Sequence of chain 45.C:
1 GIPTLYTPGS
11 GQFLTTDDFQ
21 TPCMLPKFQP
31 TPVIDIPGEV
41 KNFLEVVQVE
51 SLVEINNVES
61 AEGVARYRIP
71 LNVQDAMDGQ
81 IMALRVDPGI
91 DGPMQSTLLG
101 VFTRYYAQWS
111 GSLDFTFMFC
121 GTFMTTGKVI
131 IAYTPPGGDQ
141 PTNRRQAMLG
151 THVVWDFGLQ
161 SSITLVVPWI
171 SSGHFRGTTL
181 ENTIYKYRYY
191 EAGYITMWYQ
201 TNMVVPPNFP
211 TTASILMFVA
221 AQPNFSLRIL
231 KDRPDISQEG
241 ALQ

Binding-site contacts:
Ligand atom C contacts residue PHE264 of chain 45.A at 3.8 Å (hydrophobic).
Ligand atom CA contacts residue GLN95 of chain 45.C at 4.2 Å.
Ligand atom N contacts residue MET247 of chain 45.A at 3.8 Å.
Ligand atom OXT contacts residue GLN95 of chain 45.C at 2.7 Å (h-bond).
Ligand atom N contacts residue CYS1 of chain 45.E at 1.3 Å.
Ligand atom OXT contacts residue CYS1 of chain 45.E at 2.7 Å (h-bond).
Ligand atom OXT contacts residue ASP235 of chain 45.C at 2.9 Å (salt-bridge).
Ligand atom O contacts residue GLN95 of chain 45.C at 3.3 Å (h-bond).
Ligand atom CA contacts residue CYS265 of chain 45.A at 4.4 Å (hydrophobic).
Ligand atom O contacts residue ASP235 of chain 45.C at 4.5 Å.
Ligand atom O contacts residue MET247 of chain 45.A at 3.4 Å (h-bond).
Ligand atom CA contacts residue PHE264 of chain 45.A at 3.1 Å (hydrophobic).
Ligand atom OXT contacts residue PHE264 of chain 45.A at 4.2 Å.
Ligand atom C contacts residue GLN95 of chain 45.C at 3.1 Å.
Ligand atom C contacts residue MET247 of chain 45.A at 3.9 Å (hydrophobic).
Ligand atom C contacts residue ASP235 of chain 45.C at 4.0 Å.
Ligand atom CA contacts residue CYS1 of chain 45.E at 2.4 Å (hydrophobic).
Ligand atom CA contacts residue MET247 of chain 45.A at 4.1 Å (hydrophobic).
Ligand atom O contacts residue PHE264 of chain 45.A at 3.9 Å.
Ligand atom C contacts residue CYS1 of chain 45.E at 2.8 Å (hydrophobic).
Ligand atom O contacts residue SER96 of chain 45.C at 3.6 Å.
Ligand atom N contacts residue PHE264 of chain 45.A at 3.5 Å (h-bond).
Ligand atom O contacts residue CYS1 of chain 45.E at 3.7 Å.

Sequence of chain 45.A:
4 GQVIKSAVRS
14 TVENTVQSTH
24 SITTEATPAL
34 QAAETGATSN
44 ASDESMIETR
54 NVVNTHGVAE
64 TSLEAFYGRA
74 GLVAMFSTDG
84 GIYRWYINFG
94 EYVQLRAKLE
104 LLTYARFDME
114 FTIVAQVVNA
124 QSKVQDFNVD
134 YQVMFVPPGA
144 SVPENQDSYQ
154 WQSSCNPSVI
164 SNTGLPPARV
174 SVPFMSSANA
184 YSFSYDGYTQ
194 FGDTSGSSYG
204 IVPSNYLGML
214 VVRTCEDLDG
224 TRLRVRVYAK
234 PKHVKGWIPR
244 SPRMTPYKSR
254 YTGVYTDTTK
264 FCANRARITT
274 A

A protein and the small-molecule ligand that binds it are described below.
Small molecule (SMILES): NCC(=O)O